Binding-site contacts:
Ligand atom O3P contacts residue HIS200 of chain 1.A at 3.8 Å.
Ligand atom C1 contacts residue SER173 of chain 1.A at 2.6 Å.
Ligand atom O4P contacts residue THR234 of chain 1.A at 3.3 Å (h-bond).
Ligand atom O4P contacts residue THR174 of chain 1.A at 3.2 Å.
Ligand atom O2 contacts residue ARG257 of chain 1.A at 3.4 Å (salt-bridge).
Ligand atom O2 contacts residue THR203 of chain 1.A at 3.5 Å.
Ligand atom O2P contacts residue THR234 of chain 1.A at 3.6 Å.
Ligand atom C1 contacts residue ASN339 of chain 1.A at 4.2 Å.
Ligand atom P contacts residue THR174 of chain 1.A at 3.3 Å.
Ligand atom O1P contacts residue HIS200 of chain 1.A at 4.2 Å.
Ligand atom P contacts residue GLY235 of chain 1.A at 3.3 Å.
Ligand atom O1 contacts residue ASN339 of chain 1.A at 3.2 Å.
Ligand atom O1 contacts residue NAD1 of chain 1.F at 2.5 Å (h-bond).
Ligand atom P contacts residue THR234 of chain 1.A at 3.4 Å.
Ligand atom C1 contacts residue NAD1 of chain 1.F at 3.4 Å.
Ligand atom O1 contacts residue SER173 of chain 1.A at 2.7 Å (h-bond).
Ligand atom O3P contacts residue THR174 of chain 1.A at 2.6 Å (h-bond).
Ligand atom O3P contacts residue THR234 of chain 1.A at 2.9 Å (h-bond).
Ligand atom C2 contacts residue SER173 of chain 1.A at 3.9 Å.
Ligand atom O3P contacts residue GLY235 of chain 1.A at 4.0 Å.
Ligand atom C1 contacts residue HIS200 of chain 1.A at 2.9 Å.
Ligand atom O1P contacts residue SER172 of chain 1.A at 3.7 Å.
Ligand atom C3 contacts residue SER173 of chain 1.A at 4.4 Å.
Ligand atom O4P contacts residue GLY235 of chain 1.A at 3.2 Å (h-bond).
Ligand atom O4P contacts residue THR175 of chain 1.A at 4.2 Å.
Ligand atom O2P contacts residue SER233 of chain 1.A at 4.4 Å.
Ligand atom O2 contacts residue HIS200 of chain 1.A at 3.5 Å.
Ligand atom C3 contacts residue SER172 of chain 1.A at 4.4 Å.
Ligand atom O1P contacts residue SER173 of chain 1.A at 3.7 Å.
Ligand atom O1 contacts residue HIS200 of chain 1.A at 2.6 Å (h-bond).
Ligand atom C1 contacts residue THR174 of chain 1.A at 4.4 Å.
Ligand atom C2 contacts residue NAD1 of chain 1.F at 3.6 Å.
Ligand atom C2 contacts residue HIS200 of chain 1.A at 3.8 Å.
Ligand atom O2P contacts residue GLY235 of chain 1.A at 2.7 Å (h-bond).
Ligand atom O3P contacts residue THR198 of chain 1.A at 4.3 Å.
Ligand atom P contacts residue SER172 of chain 1.A at 3.8 Å.
Ligand atom O2 contacts residue NAD1 of chain 1.F at 3.8 Å.
Ligand atom O4P contacts residue SER172 of chain 1.A at 2.5 Å (h-bond).
Ligand atom O4P contacts residue ALA236 of chain 1.A at 3.4 Å (h-bond).
Ligand atom O1P contacts residue THR174 of chain 1.A at 3.6 Å.

Sequence of chain 1.A:
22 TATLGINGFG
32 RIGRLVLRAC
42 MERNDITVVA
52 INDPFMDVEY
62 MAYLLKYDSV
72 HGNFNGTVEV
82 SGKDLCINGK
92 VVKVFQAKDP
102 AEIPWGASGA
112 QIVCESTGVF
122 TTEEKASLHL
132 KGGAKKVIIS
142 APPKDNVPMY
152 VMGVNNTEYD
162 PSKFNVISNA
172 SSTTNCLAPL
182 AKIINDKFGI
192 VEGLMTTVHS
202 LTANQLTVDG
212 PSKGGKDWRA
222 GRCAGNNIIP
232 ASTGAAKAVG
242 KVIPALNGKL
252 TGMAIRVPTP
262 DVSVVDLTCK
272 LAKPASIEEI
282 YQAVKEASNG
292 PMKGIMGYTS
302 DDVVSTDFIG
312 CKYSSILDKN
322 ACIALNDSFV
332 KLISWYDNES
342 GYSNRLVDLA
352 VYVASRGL

This small molecule binds to this protein.
Small molecule (SMILES): O=C[C@H](O)COP(=O)(O)O